The protein below binds the small molecule below.
Small molecule (SMILES): CC(C)S[C@@H]1O[C@H](CO)[C@H](O)[C@H](O)[C@H]1O

Sequence of chain 1.B:
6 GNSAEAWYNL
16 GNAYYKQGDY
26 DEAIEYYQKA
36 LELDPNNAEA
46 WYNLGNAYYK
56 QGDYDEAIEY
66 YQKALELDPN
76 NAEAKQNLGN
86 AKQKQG

Binding-site contacts:
Ligand atom C1' contacts residue LYS55 of chain 1.B at 4.5 Å.
Ligand atom C5 contacts residue LYS55 of chain 1.B at 3.7 Å.
Ligand atom O5 contacts residue TYR54 of chain 1.B at 3.7 Å.
Ligand atom C3' contacts residue TYR54 of chain 1.B at 4.2 Å (hydrophobic).
Ligand atom C3' contacts residue ASN82 of chain 1.B at 4.2 Å.
Ligand atom C4 contacts residue LYS55 of chain 1.B at 4.3 Å.
Ligand atom C5 contacts residue TYR54 of chain 1.B at 4.1 Å (hydrophobic).
Ligand atom C3' contacts residue TYR20 of chain 1.B at 3.8 Å (hydrophobic).
Ligand atom C6 contacts residue LYS55 of chain 1.B at 3.4 Å.
Ligand atom C3' contacts residue LYS55 of chain 1.B at 4.3 Å.
Ligand atom C2 contacts residue LYS55 of chain 1.B at 4.1 Å.
Ligand atom O5 contacts residue LYS55 of chain 1.B at 3.1 Å (salt-bridge).
Ligand atom O4 contacts residue LYS55 of chain 1.B at 3.6 Å (salt-bridge).
Ligand atom O6 contacts residue TYR54 of chain 1.B at 4.3 Å.
Ligand atom S1 contacts residue LYS55 of chain 1.B at 3.7 Å.
Ligand atom C1' contacts residue TYR54 of chain 1.B at 3.5 Å (hydrophobic).
Ligand atom C2' contacts residue TYR66 of chain 1.B at 4.4 Å (hydrophobic).
Ligand atom C1 contacts residue LYS55 of chain 1.B at 3.6 Å.
Ligand atom C3' contacts residue TYR66 of chain 1.B at 4.1 Å (hydrophobic).
Ligand atom C2' contacts residue TYR54 of chain 1.B at 3.8 Å (hydrophobic).
Ligand atom C3' contacts residue ASN51 of chain 1.B at 3.5 Å.
Ligand atom C2' contacts residue ASN82 of chain 1.B at 3.6 Å.
Ligand atom C1 contacts residue TYR54 of chain 1.B at 4.2 Å (hydrophobic).
Ligand atom O6 contacts residue LYS55 of chain 1.B at 3.8 Å.